A small-molecule ligand and the protein it binds are described below.
Small molecule (SMILES): CCSC(=N)N

Sequence of chain 1.A:
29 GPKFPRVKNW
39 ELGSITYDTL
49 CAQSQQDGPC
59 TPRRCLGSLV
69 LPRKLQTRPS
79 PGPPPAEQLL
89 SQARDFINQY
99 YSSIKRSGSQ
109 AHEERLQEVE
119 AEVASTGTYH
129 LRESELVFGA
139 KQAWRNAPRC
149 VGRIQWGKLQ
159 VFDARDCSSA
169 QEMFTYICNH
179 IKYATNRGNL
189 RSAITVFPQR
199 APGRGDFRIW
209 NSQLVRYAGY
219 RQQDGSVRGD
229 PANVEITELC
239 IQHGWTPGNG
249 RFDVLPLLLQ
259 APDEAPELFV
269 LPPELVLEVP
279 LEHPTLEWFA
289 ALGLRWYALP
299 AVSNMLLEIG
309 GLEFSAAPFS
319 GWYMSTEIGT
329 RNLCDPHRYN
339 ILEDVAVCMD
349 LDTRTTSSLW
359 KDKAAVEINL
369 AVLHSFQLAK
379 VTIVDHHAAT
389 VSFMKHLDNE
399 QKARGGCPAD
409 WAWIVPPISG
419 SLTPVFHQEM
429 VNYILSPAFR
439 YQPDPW

Binding-site contacts:
Ligand atom N1 contacts residue GLU325 of chain 1.A at 2.7 Å (salt-bridge).
Ligand atom C2 contacts residue VAL300 of chain 1.A at 4.4 Å (hydrophobic).
Ligand atom N2 contacts residue MET322 of chain 1.A at 4.2 Å.
Ligand atom C2 contacts residue HEM1 of chain 1.H at 3.4 Å.
Ligand atom S contacts residue PRO298 of chain 1.A at 4.0 Å.
Ligand atom N2 contacts residue TYR321 of chain 1.A at 3.7 Å.
Ligand atom N2 contacts residue TRP320 of chain 1.A at 2.9 Å (h-bond).
Ligand atom S contacts residue GLY319 of chain 1.A at 4.0 Å.
Ligand atom N2 contacts residue HEM1 of chain 1.H at 3.6 Å.
Ligand atom C1 contacts residue PRO298 of chain 1.A at 3.4 Å (hydrophobic).
Ligand atom C1 contacts residue ALA299 of chain 1.A at 4.3 Å (hydrophobic).
Ligand atom C3 contacts residue PRO298 of chain 1.A at 3.9 Å (hydrophobic).
Ligand atom C1 contacts residue SER318 of chain 1.A at 4.4 Å.
Ligand atom N1 contacts residue HEM1 of chain 1.H at 3.7 Å.
Ligand atom C3 contacts residue TRP320 of chain 1.A at 3.9 Å (hydrophobic).
Ligand atom C3 contacts residue GLU325 of chain 1.A at 3.5 Å.
Ligand atom C3 contacts residue HEM1 of chain 1.H at 3.7 Å.
Ligand atom C2 contacts residue PHE317 of chain 1.A at 3.8 Å (hydrophobic).
Ligand atom N2 contacts residue GLU325 of chain 1.A at 2.8 Å (salt-bridge).
Ligand atom N2 contacts residue PRO298 of chain 1.A at 3.9 Å.
Ligand atom N1 contacts residue PRO298 of chain 1.A at 4.3 Å.
Ligand atom S contacts residue TRP320 of chain 1.A at 4.2 Å.
Ligand atom C2 contacts residue PRO298 of chain 1.A at 4.3 Å (hydrophobic).
Ligand atom C1 contacts residue VAL300 of chain 1.A at 3.4 Å (hydrophobic).
Ligand atom S contacts residue HEM1 of chain 1.H at 3.4 Å (h-bond).
Ligand atom C1 contacts residue PHE317 of chain 1.A at 3.8 Å (hydrophobic).